Sequence of chain 1.C:
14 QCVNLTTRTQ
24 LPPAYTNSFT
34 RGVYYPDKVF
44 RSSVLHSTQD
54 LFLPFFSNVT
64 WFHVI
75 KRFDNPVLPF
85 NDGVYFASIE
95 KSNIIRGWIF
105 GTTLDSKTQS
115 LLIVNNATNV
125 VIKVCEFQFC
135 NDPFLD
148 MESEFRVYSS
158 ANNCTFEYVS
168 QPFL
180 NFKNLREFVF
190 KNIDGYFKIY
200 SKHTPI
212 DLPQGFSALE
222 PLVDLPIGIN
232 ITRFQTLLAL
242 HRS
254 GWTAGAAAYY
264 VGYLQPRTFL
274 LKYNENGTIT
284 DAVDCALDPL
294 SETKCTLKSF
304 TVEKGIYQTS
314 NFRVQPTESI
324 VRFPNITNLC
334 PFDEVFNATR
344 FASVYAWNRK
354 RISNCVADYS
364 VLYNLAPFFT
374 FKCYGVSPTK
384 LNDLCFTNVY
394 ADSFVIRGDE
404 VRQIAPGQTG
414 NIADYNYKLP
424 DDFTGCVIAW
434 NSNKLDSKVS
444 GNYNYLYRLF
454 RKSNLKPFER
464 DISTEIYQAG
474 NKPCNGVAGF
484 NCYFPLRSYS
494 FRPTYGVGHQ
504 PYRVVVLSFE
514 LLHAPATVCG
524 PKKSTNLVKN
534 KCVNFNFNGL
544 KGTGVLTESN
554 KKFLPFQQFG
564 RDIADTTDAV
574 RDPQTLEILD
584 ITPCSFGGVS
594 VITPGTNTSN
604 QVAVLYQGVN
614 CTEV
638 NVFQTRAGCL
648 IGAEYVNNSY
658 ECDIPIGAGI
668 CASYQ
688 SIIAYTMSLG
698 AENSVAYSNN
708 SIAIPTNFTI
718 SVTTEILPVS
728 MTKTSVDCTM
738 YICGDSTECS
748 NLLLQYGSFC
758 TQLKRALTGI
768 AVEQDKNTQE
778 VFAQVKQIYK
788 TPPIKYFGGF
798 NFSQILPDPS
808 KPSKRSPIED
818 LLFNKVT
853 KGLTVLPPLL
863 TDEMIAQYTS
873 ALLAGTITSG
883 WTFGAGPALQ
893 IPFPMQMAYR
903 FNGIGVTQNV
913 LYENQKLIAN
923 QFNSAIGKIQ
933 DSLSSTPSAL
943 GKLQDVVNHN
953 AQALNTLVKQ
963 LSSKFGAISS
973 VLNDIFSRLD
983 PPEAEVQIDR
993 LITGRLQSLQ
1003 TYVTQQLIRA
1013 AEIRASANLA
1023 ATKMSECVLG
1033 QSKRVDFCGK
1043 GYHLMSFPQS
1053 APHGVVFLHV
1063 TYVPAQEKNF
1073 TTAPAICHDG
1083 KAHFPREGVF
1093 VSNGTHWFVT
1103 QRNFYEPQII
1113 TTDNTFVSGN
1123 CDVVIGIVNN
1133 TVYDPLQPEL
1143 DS

The protein below binds the small molecule below.
Small molecule (SMILES): CC(=O)N[C@H]1[C@H](O[C@H]2[C@H](O)[C@@H](NC(C)=O)CO[C@@H]2CO)O[C@H](CO)[C@@H](O)[C@@H]1O

Binding-site contacts:
Ligand atom C4 contacts residue ASN17 of chain 1.C at 4.3 Å.
Ligand atom N2 contacts residue ASN17 of chain 1.C at 3.1 Å (h-bond).
Ligand atom C4 contacts residue ASN135 of chain 1.C at 4.5 Å.
Ligand atom C1 contacts residue ASN17 of chain 1.C at 1.5 Å.
Ligand atom C7 contacts residue ASN17 of chain 1.C at 3.3 Å.
Ligand atom O4 contacts residue ASN135 of chain 1.C at 4.5 Å.
Ligand atom C3 contacts residue ASN135 of chain 1.C at 4.4 Å.
Ligand atom C3 contacts residue ASN17 of chain 1.C at 3.9 Å.
Ligand atom O5 contacts residue ASN135 of chain 1.C at 3.8 Å.
Ligand atom C5 contacts residue ASN135 of chain 1.C at 3.6 Å.
Ligand atom C8 contacts residue CYS15 of chain 1.C at 3.3 Å (hydrophobic).
Ligand atom C5 contacts residue ASN17 of chain 1.C at 3.7 Å.
Ligand atom C8 contacts residue ASN17 of chain 1.C at 4.1 Å.
Ligand atom C8 contacts residue ASN135 of chain 1.C at 4.5 Å.
Ligand atom O7 contacts residue ASN17 of chain 1.C at 3.5 Å (h-bond).
Ligand atom N2 contacts residue CYS15 of chain 1.C at 4.4 Å.
Ligand atom C6 contacts residue ASN135 of chain 1.C at 3.9 Å.
Ligand atom C1 contacts residue ASN135 of chain 1.C at 4.3 Å.
Ligand atom C2 contacts residue ASN17 of chain 1.C at 2.6 Å.
Ligand atom O5 contacts residue ASN17 of chain 1.C at 2.4 Å (h-bond).